A small-molecule ligand and the protein it binds are described below.
Small molecule (SMILES): O=C/C=C/C=C(\O)C(=O)O

Sequence of chain 1.B:
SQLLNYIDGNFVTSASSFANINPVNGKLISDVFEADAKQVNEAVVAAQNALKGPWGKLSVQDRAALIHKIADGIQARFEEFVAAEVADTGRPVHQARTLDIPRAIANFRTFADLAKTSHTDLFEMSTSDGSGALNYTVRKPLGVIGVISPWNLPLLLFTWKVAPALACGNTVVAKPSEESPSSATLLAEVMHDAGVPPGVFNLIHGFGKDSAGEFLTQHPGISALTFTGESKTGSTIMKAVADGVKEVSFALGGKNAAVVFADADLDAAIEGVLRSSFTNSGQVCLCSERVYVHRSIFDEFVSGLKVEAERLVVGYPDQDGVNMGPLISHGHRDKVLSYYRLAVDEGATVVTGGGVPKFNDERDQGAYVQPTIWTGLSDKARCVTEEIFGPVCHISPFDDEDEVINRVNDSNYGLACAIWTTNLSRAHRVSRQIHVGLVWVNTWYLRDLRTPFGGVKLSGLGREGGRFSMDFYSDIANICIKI

Binding-site contacts:
Ligand atom CA5 contacts residue CYS285 of chain 1.B at 2.8 Å (hydrophobic).
Ligand atom CA1 contacts residue LEU156 of chain 1.B at 3.9 Å (hydrophobic).
Ligand atom OA4 contacts residue ASN152 of chain 1.B at 3.4 Å (h-bond).
Ligand atom CA4 contacts residue PHE453 of chain 1.B at 3.5 Å (hydrophobic).
Ligand atom CA1 contacts residue ARG447 of chain 1.B at 3.4 Å.
Ligand atom CA1 contacts residue LEU157 of chain 1.B at 4.1 Å (hydrophobic).
Ligand atom CA3 contacts residue LEU157 of chain 1.B at 3.5 Å (hydrophobic).
Ligand atom CA5 contacts residue LEU286 of chain 1.B at 4.1 Å (hydrophobic).
Ligand atom OA1 contacts residue ARG447 of chain 1.B at 3.1 Å (salt-bridge).
Ligand atom CA2 contacts residue LEU156 of chain 1.B at 4.3 Å (hydrophobic).
Ligand atom CA1 contacts residue TYR445 of chain 1.B at 3.7 Å (hydrophobic).
Ligand atom OA2 contacts residue ARG447 of chain 1.B at 3.2 Å (salt-bridge).
Ligand atom CA4 contacts residue LEU157 of chain 1.B at 3.5 Å (hydrophobic).
Ligand atom OA1 contacts residue ARG103 of chain 1.B at 2.7 Å (salt-bridge).
Ligand atom CA2 contacts residue LEU157 of chain 1.B at 3.3 Å (hydrophobic).
Ligand atom CA6 contacts residue VAL284 of chain 1.B at 4.3 Å (hydrophobic).
Ligand atom CA2 contacts residue TYR445 of chain 1.B at 4.0 Å (hydrophobic).
Ligand atom CA6 contacts residue NAD1 of chain 1.H at 3.4 Å.
Ligand atom OA4 contacts residue NAD1 of chain 1.H at 3.0 Å (h-bond).
Ligand atom OA2 contacts residue ARG103 of chain 1.B at 2.8 Å (salt-bridge).
Ligand atom CA3 contacts residue PHE453 of chain 1.B at 3.8 Å (hydrophobic).
Ligand atom CA5 contacts residue LEU153 of chain 1.B at 4.2 Å (hydrophobic).
Ligand atom CA4 contacts residue CYS285 of chain 1.B at 3.6 Å (hydrophobic).
Ligand atom CA5 contacts residue LEU157 of chain 1.B at 4.2 Å (hydrophobic).
Ligand atom CA3 contacts residue TYR445 of chain 1.B at 3.3 Å (hydrophobic).
Ligand atom OA2 contacts residue TYR445 of chain 1.B at 2.8 Å (h-bond).
Ligand atom OA4 contacts residue LEU286 of chain 1.B at 4.1 Å.
Ligand atom CA6 contacts residue CYS285 of chain 1.B at 1.8 Å (hydrophobic).
Ligand atom CA2 contacts residue ARG447 of chain 1.B at 4.2 Å.
Ligand atom OA3 contacts residue PHE453 of chain 1.B at 3.6 Å.
Ligand atom CA5 contacts residue VAL284 of chain 1.B at 4.2 Å (hydrophobic).
Ligand atom OA2 contacts residue LEU156 of chain 1.B at 3.9 Å.
Ligand atom CA1 contacts residue ARG103 of chain 1.B at 3.5 Å.
Ligand atom OA4 contacts residue CYS285 of chain 1.B at 2.2 Å (h-bond).
Ligand atom OA1 contacts residue LEU156 of chain 1.B at 4.1 Å.
Ligand atom CA2 contacts residue PHE453 of chain 1.B at 3.8 Å (hydrophobic).
Ligand atom OA3 contacts residue TRP160 of chain 1.B at 3.7 Å.
Ligand atom OA4 contacts residue VAL284 of chain 1.B at 3.6 Å.
Ligand atom OA1 contacts residue TRP160 of chain 1.B at 3.6 Å.
Ligand atom OA3 contacts residue LEU157 of chain 1.B at 3.2 Å.